Sequence of chain 1.A:
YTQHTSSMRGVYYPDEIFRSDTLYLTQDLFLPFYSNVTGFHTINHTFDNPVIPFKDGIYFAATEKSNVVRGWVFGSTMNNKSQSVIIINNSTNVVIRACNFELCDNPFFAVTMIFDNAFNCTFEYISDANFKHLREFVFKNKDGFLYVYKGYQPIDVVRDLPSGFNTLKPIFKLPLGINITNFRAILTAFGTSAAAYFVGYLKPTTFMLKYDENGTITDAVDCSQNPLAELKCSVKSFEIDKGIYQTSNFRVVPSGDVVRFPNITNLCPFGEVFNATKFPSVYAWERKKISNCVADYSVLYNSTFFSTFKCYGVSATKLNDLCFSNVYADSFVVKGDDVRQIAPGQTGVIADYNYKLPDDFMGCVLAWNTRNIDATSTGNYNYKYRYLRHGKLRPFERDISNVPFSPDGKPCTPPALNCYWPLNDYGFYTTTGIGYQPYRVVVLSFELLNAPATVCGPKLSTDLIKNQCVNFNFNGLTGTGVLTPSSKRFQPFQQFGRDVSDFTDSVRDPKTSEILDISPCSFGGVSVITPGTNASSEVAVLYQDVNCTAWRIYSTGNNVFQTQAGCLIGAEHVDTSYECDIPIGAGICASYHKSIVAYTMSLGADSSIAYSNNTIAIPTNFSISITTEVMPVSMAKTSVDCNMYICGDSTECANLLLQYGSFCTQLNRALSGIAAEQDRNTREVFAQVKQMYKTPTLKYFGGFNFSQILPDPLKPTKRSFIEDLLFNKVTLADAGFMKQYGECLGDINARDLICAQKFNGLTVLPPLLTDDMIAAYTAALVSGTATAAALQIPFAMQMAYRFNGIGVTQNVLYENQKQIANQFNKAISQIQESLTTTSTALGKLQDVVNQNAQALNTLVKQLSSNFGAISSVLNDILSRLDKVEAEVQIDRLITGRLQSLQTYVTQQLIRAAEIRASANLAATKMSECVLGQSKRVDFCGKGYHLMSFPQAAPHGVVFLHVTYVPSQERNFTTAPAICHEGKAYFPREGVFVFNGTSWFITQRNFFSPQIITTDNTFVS

Binding-site contacts:
Ligand atom C2 contacts residue ASN214 of chain 1.C at 2.4 Å.
Ligand atom C7 contacts residue ARG431 of chain 1.A at 4.1 Å.
Ligand atom C5 contacts residue THR216 of chain 1.C at 4.3 Å.
Ligand atom C5 contacts residue ASN214 of chain 1.C at 3.7 Å.
Ligand atom C4 contacts residue ASN214 of chain 1.C at 4.2 Å.
Ligand atom O6 contacts residue HIS432 of chain 1.A at 4.3 Å.
Ligand atom O7 contacts residue ARG431 of chain 1.A at 3.0 Å (salt-bridge).
Ligand atom C5 contacts residue HIS432 of chain 1.A at 4.2 Å.
Ligand atom O5 contacts residue THR216 of chain 1.C at 4.2 Å.
Ligand atom O7 contacts residue ASN214 of chain 1.C at 4.2 Å.
Ligand atom C7 contacts residue ASN214 of chain 1.C at 3.8 Å.
Ligand atom N2 contacts residue ASN214 of chain 1.C at 2.9 Å (h-bond).
Ligand atom C8 contacts residue GLU439 of chain 1.A at 4.2 Å.
Ligand atom O7 contacts residue LYS434 of chain 1.A at 4.1 Å.
Ligand atom C1 contacts residue THR216 of chain 1.C at 3.8 Å.
Ligand atom C3 contacts residue ASN214 of chain 1.C at 3.8 Å.
Ligand atom C6 contacts residue HIS432 of chain 1.A at 3.3 Å.
Ligand atom O5 contacts residue SER92 of chain 1.C at 3.9 Å.
Ligand atom C1 contacts residue ASN214 of chain 1.C at 1.4 Å.
Ligand atom O5 contacts residue ASN214 of chain 1.C at 2.4 Å (h-bond).
Ligand atom C8 contacts residue LYS434 of chain 1.A at 4.1 Å.
Ligand atom C8 contacts residue ARG436 of chain 1.A at 3.7 Å.

The small molecule below binds the protein below.
Small molecule (SMILES): CC(=O)N[C@H]1[C@H](O[C@H]2[C@H](O)[C@@H](NC(C)=O)CO[C@@H]2CO)O[C@H](CO)[C@@H](O)[C@@H]1O

Sequence of chain 1.C:
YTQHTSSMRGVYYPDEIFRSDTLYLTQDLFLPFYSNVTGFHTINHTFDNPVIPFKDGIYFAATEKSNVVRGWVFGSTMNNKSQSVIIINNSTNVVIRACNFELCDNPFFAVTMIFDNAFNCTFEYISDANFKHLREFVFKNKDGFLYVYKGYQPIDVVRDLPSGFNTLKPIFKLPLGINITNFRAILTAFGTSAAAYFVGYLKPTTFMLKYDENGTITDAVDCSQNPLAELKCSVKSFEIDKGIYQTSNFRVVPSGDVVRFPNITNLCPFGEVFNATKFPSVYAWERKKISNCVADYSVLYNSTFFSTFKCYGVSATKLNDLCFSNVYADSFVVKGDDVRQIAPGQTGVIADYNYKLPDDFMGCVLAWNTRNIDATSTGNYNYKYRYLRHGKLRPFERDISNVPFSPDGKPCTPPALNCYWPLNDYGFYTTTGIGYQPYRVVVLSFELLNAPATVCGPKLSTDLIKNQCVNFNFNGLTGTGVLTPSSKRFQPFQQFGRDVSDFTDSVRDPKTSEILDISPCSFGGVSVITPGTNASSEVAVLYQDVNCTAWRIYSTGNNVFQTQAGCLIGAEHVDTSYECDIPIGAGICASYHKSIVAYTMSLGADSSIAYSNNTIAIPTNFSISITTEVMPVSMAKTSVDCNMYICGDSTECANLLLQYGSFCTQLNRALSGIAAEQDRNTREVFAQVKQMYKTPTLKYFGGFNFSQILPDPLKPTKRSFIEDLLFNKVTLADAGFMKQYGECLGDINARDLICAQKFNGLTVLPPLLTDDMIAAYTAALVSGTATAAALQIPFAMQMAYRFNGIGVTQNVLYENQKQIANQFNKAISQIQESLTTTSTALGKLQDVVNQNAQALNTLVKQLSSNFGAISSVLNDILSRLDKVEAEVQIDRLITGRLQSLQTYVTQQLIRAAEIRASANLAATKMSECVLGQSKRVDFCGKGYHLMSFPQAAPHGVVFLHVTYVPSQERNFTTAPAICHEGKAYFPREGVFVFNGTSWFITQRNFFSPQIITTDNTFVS